Sequence of chain 1.B:
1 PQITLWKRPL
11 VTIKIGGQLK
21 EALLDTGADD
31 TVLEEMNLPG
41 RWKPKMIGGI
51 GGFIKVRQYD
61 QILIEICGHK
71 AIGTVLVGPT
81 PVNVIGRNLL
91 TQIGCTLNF

Binding-site contacts:
Ligand atom C20 contacts residue VAL82 of chain 1.B at 3.5 Å (hydrophobic).
Ligand atom C08 contacts residue ASP25 of chain 1.B at 3.1 Å.
Ligand atom C07 contacts residue GLY27 of chain 1.B at 3.6 Å.
Ligand atom C23 contacts residue GLY49 of chain 1.A at 3.5 Å.
Ligand atom O42 contacts residue ASP30 of chain 1.A at 3.1 Å (salt-bridge).
Ligand atom N35 contacts residue GLY27 of chain 1.A at 3.2 Å (h-bond).
Ligand atom C28 contacts residue GLY48 of chain 1.A at 3.3 Å.
Ligand atom O37 contacts residue ILE50 of chain 1.A at 3.0 Å.
Ligand atom N36 contacts residue ASP30 of chain 1.B at 3.3 Å (salt-bridge).
Ligand atom O41 contacts residue ALA28 of chain 1.A at 3.5 Å.
Ligand atom C14 contacts residue GLY48 of chain 1.A at 3.1 Å.
Ligand atom C06 contacts residue VAL32 of chain 1.B at 3.6 Å (hydrophobic).
Ligand atom O37 contacts residue GLY49 of chain 1.B at 3.1 Å.
Ligand atom C26 contacts residue VAL82 of chain 1.A at 3.4 Å (hydrophobic).
Ligand atom O45 contacts residue PRO81 of chain 1.B at 3.6 Å.
Ligand atom O38 contacts residue ILE50 of chain 1.A at 3.6 Å.
Ligand atom C09 contacts residue ASP25 of chain 1.A at 3.2 Å.
Ligand atom C18 contacts residue ASP25 of chain 1.B at 3.3 Å.
Ligand atom C15 contacts residue ASP29 of chain 1.A at 3.6 Å.
Ligand atom C31 contacts residue PRO81 of chain 1.B at 3.4 Å (hydrophobic).
Ligand atom O46 contacts residue PHE53 of chain 1.A at 3.7 Å.
Ligand atom O39 contacts residue ASP25 of chain 1.B at 2.5 Å (salt-bridge).
Ligand atom O42 contacts residue ASP29 of chain 1.A at 3.2 Å (salt-bridge).
Ligand atom C22 contacts residue VAL82 of chain 1.B at 3.6 Å (hydrophobic).
Ligand atom C05 contacts residue ALA28 of chain 1.B at 3.5 Å (hydrophobic).
Ligand atom C30 contacts residue GLY49 of chain 1.A at 3.0 Å.
Ligand atom O39 contacts residue GLY27 of chain 1.A at 3.4 Å.
Ligand atom C17 contacts residue GLY27 of chain 1.A at 3.6 Å.
Ligand atom C15 contacts residue ASP30 of chain 1.A at 3.6 Å.
Ligand atom C16 contacts residue GLY48 of chain 1.A at 3.0 Å.
Ligand atom C21 contacts residue VAL82 of chain 1.B at 3.5 Å (hydrophobic).
Ligand atom O43 contacts residue ASP29 of chain 1.A at 2.9 Å (salt-bridge).
Ligand atom C33 contacts residue ASP30 of chain 1.B at 3.6 Å.
Ligand atom O39 contacts residue ASP25 of chain 1.A at 2.6 Å (salt-bridge).
Ligand atom C20 contacts residue GLY27 of chain 1.A at 3.4 Å.
Ligand atom C09 contacts residue ASP25 of chain 1.B at 3.2 Å.
Ligand atom C06 contacts residue ASP30 of chain 1.B at 3.3 Å.
Ligand atom C06 contacts residue ALA28 of chain 1.B at 3.5 Å (hydrophobic).
Ligand atom C03 contacts residue GLY48 of chain 1.B at 3.2 Å.
Ligand atom C23 contacts residue ILE50 of chain 1.A at 3.5 Å (hydrophobic).

The small molecule below binds the protein below.
Small molecule (SMILES): CCOP(=O)(COc1ccc(C[C@H](NC(=O)O[C@H]2CO[C@H]3OCC[C@H]32)[C@H](O)CN(CC(C)C)S(=O)(=O)c2ccc3ncsc3c2)cc1)OCC

Sequence of chain 1.A:
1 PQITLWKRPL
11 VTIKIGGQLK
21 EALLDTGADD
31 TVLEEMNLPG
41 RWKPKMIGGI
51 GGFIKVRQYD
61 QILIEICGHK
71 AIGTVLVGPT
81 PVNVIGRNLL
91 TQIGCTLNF